Binding-site contacts:
Ligand atom O6 contacts residue SER284 of chain 16.B at 2.4 Å (h-bond).
Ligand atom N2 contacts residue GLU305 of chain 15.A at 4.4 Å.
Ligand atom C8 contacts residue GLU305 of chain 15.A at 4.5 Å.
Ligand atom C6 contacts residue SER284 of chain 16.B at 3.4 Å.
Ligand atom C7 contacts residue GLU305 of chain 15.A at 3.6 Å.
Ligand atom O7 contacts residue GLU305 of chain 15.A at 2.4 Å (salt-bridge).
Ligand atom O6 contacts residue ASN318 of chain 16.B at 2.9 Å (h-bond).
Ligand atom C6 contacts residue ASN318 of chain 16.B at 3.2 Å.
Ligand atom C5 contacts residue SER284 of chain 16.B at 4.5 Å.
Ligand atom O5 contacts residue SER284 of chain 16.B at 4.2 Å.

A small-molecule ligand and the protein it binds are described below.
Small molecule (SMILES): CC(=O)N[C@@H]1[C@@H](O)[C@H](O)[C@@H](CO)O[C@H]1O

Sequence of chain 16.B:
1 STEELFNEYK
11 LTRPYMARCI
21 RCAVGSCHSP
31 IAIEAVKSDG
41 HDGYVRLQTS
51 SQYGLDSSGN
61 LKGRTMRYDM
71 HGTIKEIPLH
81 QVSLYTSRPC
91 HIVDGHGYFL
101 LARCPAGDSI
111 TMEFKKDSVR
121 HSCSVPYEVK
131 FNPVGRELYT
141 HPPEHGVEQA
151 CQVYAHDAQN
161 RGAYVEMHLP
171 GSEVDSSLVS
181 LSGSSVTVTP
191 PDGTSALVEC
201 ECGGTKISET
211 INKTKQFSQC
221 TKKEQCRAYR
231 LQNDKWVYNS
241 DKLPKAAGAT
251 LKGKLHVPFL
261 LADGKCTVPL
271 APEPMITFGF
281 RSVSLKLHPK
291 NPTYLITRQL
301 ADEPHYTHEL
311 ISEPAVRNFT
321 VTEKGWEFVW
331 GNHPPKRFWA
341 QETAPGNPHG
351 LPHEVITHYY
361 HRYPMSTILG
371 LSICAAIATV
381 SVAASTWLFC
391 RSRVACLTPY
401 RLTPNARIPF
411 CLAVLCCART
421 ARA

Sequence of chain 15.A:
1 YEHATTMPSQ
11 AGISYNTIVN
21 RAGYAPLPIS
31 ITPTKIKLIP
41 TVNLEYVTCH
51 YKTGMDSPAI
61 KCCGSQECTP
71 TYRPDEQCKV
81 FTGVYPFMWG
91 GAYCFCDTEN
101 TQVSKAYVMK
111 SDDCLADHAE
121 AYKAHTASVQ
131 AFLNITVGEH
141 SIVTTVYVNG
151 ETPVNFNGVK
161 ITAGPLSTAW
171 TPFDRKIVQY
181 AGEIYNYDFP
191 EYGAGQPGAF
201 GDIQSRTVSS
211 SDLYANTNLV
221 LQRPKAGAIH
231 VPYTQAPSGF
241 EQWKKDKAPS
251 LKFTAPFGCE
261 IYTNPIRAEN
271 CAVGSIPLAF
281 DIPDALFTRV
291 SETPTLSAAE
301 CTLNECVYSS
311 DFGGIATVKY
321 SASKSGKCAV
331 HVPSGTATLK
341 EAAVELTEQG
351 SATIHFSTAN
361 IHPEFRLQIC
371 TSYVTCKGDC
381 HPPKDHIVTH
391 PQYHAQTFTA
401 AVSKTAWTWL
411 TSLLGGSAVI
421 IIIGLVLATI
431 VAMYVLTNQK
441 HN